Binding-site contacts:
Ligand atom O6 contacts residue ASN603 of chain 1.C at 3.8 Å.
Ligand atom C8 contacts residue THR604 of chain 1.C at 4.5 Å.
Ligand atom C8 contacts residue ASN603 of chain 1.C at 4.3 Å.
Ligand atom C6 contacts residue ASN603 of chain 1.C at 4.5 Å.
Ligand atom O7 contacts residue THR604 of chain 1.C at 3.7 Å.
Ligand atom N2 contacts residue ASN603 of chain 1.C at 2.9 Å (h-bond).
Ligand atom O5 contacts residue ASN603 of chain 1.C at 2.4 Å (h-bond).
Ligand atom C5 contacts residue ASN603 of chain 1.C at 3.7 Å.
Ligand atom C3 contacts residue ASN603 of chain 1.C at 3.8 Å.
Ligand atom C7 contacts residue ASN603 of chain 1.C at 3.2 Å.
Ligand atom C2 contacts residue ASN603 of chain 1.C at 2.4 Å.
Ligand atom C4 contacts residue ASN603 of chain 1.C at 4.2 Å.
Ligand atom C1 contacts residue ASN603 of chain 1.C at 1.4 Å.
Ligand atom O7 contacts residue ASN603 of chain 1.C at 3.0 Å.

A small-molecule ligand and the protein it binds are described below.
Small molecule (SMILES): CC(=O)N[C@@H]1[C@@H](O)[C@H](O)[C@@H](CO)O[C@H]1O

Sequence of chain 1.C:
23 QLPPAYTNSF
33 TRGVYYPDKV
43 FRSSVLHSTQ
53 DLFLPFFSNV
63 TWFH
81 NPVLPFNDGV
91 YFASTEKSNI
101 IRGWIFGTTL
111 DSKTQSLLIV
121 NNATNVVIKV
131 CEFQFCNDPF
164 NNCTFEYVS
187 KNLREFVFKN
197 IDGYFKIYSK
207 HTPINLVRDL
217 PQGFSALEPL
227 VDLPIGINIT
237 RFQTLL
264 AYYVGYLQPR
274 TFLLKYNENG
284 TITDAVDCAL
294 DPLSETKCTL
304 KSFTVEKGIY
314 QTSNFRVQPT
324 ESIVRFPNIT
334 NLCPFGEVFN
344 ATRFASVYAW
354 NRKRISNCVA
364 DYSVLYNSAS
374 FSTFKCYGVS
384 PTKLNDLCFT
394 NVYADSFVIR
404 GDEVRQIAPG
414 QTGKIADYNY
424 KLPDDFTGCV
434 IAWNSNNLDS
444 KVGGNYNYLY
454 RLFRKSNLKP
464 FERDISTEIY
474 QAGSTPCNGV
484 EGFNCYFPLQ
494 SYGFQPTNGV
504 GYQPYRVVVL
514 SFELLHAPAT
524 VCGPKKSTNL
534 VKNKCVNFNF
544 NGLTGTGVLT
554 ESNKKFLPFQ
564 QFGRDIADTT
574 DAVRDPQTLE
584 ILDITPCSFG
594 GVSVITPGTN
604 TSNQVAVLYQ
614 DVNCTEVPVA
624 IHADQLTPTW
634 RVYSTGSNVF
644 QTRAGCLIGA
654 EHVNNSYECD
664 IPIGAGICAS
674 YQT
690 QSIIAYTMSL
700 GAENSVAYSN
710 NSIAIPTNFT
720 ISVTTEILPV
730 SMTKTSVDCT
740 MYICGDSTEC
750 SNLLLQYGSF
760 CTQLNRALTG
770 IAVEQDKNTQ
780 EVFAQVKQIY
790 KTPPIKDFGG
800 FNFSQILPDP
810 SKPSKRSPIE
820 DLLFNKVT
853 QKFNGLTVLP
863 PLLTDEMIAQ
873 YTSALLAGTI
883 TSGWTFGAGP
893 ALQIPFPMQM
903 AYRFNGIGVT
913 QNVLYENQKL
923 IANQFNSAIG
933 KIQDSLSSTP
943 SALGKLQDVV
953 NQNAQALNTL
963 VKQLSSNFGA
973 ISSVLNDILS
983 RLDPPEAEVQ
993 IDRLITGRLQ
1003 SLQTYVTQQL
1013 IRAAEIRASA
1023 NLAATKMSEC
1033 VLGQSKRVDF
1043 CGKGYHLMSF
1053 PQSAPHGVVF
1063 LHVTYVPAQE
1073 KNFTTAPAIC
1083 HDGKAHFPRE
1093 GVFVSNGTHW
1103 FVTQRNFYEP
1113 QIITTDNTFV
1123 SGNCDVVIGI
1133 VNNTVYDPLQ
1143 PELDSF